A protein and the small-molecule ligand that binds it are described below.
Small molecule (SMILES): CC[C@H](C)[C@H](N)C(=O)N[C@H](C(=O)N[C@@H](Cc1ccccc1)C(=O)N[C@@H](CCC(=O)O)C(=O)N[C@@H](CC(=O)O)C(=O)N[C@@H](CC(C)C)C(=O)N[C@@H](CC(C)C)C(=O)N[C@@H](CC(=O)O)C(=O)N[C@@H](Cc1ccc(O)cc1)C(=O)N[C@@H](Cc1ccc(O)cc1)C(=O)NCC(=O)N1CCC[C@H]1C(=O)O)[C@@H](C)O

Sequence of chain 2.A:
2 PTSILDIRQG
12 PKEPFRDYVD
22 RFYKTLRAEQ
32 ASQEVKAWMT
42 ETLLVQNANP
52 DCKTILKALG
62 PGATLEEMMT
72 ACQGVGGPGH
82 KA

Binding-site contacts:
Ligand atom CD2 contacts residue LEU66 of chain 2.A at 3.6 Å (hydrophobic).
Ligand atom CG2 contacts residue GLU42 of chain 2.A at 3.5 Å.
Ligand atom CE1 contacts residue TYR24 of chain 2.A at 3.9 Å (hydrophobic).
Ligand atom CG contacts residue TYR24 of chain 2.A at 3.8 Å (hydrophobic).
Ligand atom CD1 contacts residue LEU27 of chain 2.A at 3.6 Å (hydrophobic).
Ligand atom C contacts residue THR41 of chain 2.A at 3.9 Å.
Ligand atom O contacts residue TYR24 of chain 2.A at 3.9 Å.
Ligand atom CD2 contacts residue TYR24 of chain 2.A at 3.6 Å (hydrophobic).
Ligand atom OH contacts residue MET70 of chain 2.A at 3.8 Å.
Ligand atom O contacts residue GLU42 of chain 2.A at 3.3 Å.
Ligand atom CD2 contacts residue GLN34 of chain 2.A at 3.5 Å.
Ligand atom OH contacts residue VAL20 of chain 2.A at 3.5 Å.
Ligand atom C contacts residue THR41 of chain 2.A at 3.5 Å.
Ligand atom CE2 contacts residue ASP21 of chain 2.A at 3.5 Å.
Ligand atom CD1 contacts residue LEU45 of chain 2.A at 3.7 Å (hydrophobic).
Ligand atom CD1 contacts residue LEU66 of chain 2.A at 3.7 Å (hydrophobic).
Ligand atom CA contacts residue THR41 of chain 2.A at 3.6 Å.
Ligand atom CG2 contacts residue MET69 of chain 2.A at 3.6 Å (hydrophobic).
Ligand atom CE1 contacts residue GLU67 of chain 2.A at 3.9 Å.
Ligand atom CB contacts residue TYR24 of chain 2.A at 3.5 Å (hydrophobic).
Ligand atom CD1 contacts residue TYR24 of chain 2.A at 3.4 Å (hydrophobic).
Ligand atom CG2 contacts residue ALA64 of chain 2.A at 3.4 Å (hydrophobic).
Ligand atom CG2 contacts residue LEU66 of chain 2.A at 3.7 Å (hydrophobic).
Ligand atom CD2 contacts residue LEU66 of chain 2.A at 3.7 Å (hydrophobic).
Ligand atom OH contacts residue ASP21 of chain 2.A at 3.2 Å (salt-bridge).
Ligand atom CB contacts residue LYS37 of chain 2.A at 3.8 Å.
Ligand atom CB contacts residue THR41 of chain 2.A at 3.8 Å.
Ligand atom N contacts residue THR41 of chain 2.A at 3.7 Å.
Ligand atom CG1 contacts residue THR41 of chain 2.A at 3.6 Å.
Ligand atom O contacts residue THR41 of chain 2.A at 3.5 Å.
Ligand atom CB contacts residue LEU66 of chain 2.A at 3.8 Å (hydrophobic).
Ligand atom CD1 contacts residue THR41 of chain 2.A at 3.8 Å.
Ligand atom CD2 contacts residue VAL20 of chain 2.A at 3.8 Å (hydrophobic).
Ligand atom CZ contacts residue ASP21 of chain 2.A at 3.9 Å.
Ligand atom CE2 contacts residue LYS37 of chain 2.A at 3.9 Å.
Ligand atom CB contacts residue TYR24 of chain 2.A at 3.5 Å (hydrophobic).
Ligand atom CE2 contacts residue GLN34 of chain 2.A at 3.5 Å.
Ligand atom CG contacts residue LEU66 of chain 2.A at 3.4 Å (hydrophobic).
Ligand atom O contacts residue THR41 of chain 2.A at 3.4 Å.
Ligand atom CD1 contacts residue LEU66 of chain 2.A at 3.7 Å (hydrophobic).